Binding-site contacts:
Ligand atom O4 contacts residue ALA706 of chain 1.B at 3.6 Å.
Ligand atom N2 contacts residue ASN1074 of chain 1.B at 2.9 Å (h-bond).
Ligand atom C7 contacts residue ASN1074 of chain 1.B at 3.1 Å.
Ligand atom C2 contacts residue ASN1074 of chain 1.B at 2.4 Å.
Ligand atom C3 contacts residue ALA706 of chain 1.B at 3.6 Å (hydrophobic).
Ligand atom C5 contacts residue ALA706 of chain 1.B at 4.1 Å (hydrophobic).
Ligand atom O3 contacts residue ALA706 of chain 1.B at 4.3 Å.
Ligand atom O5 contacts residue ASN1074 of chain 1.B at 2.4 Å (h-bond).
Ligand atom O7 contacts residue ASN1074 of chain 1.B at 2.9 Å (h-bond).
Ligand atom C1 contacts residue ASN1074 of chain 1.B at 1.4 Å.
Ligand atom C3 contacts residue ASN1074 of chain 1.B at 3.8 Å.
Ligand atom C4 contacts residue ASN1074 of chain 1.B at 4.2 Å.
Ligand atom C4 contacts residue ALA706 of chain 1.B at 4.0 Å (hydrophobic).
Ligand atom C8 contacts residue ASN1074 of chain 1.B at 4.3 Å.
Ligand atom C5 contacts residue ASN1074 of chain 1.B at 3.7 Å.

The protein below binds the small molecule below.
Small molecule (SMILES): CC(=O)N[C@@H]1[C@@H](O)[C@H](O)[C@@H](CO)O[C@H]1O

Sequence of chain 1.B:
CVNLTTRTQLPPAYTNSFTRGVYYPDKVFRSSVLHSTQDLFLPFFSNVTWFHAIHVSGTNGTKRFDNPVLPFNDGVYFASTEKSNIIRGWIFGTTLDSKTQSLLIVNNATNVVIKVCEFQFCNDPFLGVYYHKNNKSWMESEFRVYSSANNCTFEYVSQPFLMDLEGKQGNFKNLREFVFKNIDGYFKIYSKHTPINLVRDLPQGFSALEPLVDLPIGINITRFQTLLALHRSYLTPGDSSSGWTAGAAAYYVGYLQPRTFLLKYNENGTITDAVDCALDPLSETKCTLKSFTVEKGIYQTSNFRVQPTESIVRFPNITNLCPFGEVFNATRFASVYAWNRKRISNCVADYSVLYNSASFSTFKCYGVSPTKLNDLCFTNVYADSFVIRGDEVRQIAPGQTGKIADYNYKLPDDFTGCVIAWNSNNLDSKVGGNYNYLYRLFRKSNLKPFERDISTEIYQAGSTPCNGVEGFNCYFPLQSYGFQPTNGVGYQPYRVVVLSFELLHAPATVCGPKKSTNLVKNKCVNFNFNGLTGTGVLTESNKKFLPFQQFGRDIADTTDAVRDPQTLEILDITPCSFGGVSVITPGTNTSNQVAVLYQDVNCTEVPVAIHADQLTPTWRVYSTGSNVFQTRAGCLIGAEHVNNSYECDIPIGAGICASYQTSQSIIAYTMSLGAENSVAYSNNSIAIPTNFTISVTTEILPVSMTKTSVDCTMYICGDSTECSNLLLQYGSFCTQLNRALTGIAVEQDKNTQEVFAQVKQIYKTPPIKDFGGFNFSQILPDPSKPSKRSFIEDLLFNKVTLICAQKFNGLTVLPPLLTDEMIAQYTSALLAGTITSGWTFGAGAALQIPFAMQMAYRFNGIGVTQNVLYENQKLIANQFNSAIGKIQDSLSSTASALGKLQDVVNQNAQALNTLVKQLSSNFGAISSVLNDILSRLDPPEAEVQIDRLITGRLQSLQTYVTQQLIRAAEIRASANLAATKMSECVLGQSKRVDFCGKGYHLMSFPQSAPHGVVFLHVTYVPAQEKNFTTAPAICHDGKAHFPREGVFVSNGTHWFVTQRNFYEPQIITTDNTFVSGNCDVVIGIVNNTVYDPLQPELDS